Sequence of chain 1.I:
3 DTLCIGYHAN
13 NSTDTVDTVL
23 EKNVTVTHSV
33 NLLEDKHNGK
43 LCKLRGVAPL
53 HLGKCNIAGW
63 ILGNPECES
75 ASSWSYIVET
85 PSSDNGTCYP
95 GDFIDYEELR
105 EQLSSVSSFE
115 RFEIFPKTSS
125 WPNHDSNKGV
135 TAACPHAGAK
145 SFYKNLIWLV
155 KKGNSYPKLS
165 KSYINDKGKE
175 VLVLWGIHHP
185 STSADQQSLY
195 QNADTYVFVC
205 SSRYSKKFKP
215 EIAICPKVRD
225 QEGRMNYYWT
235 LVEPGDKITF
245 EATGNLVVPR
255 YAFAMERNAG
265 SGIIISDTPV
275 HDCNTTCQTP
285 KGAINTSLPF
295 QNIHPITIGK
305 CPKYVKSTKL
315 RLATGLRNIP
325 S

This protein binds this small molecule.
Small molecule (SMILES): CC(=O)N[C@@H]1[C@@H](O)[C@H](O)[C@@H](CO)O[C@H]1O

Binding-site contacts:
Ligand atom C2 contacts residue ASN25 of chain 1.I at 2.1 Å.
Ligand atom C4 contacts residue ASN25 of chain 1.I at 4.0 Å.
Ligand atom C3 contacts residue ASN25 of chain 1.I at 3.5 Å.
Ligand atom C8 contacts residue LYS24 of chain 1.I at 4.3 Å.
Ligand atom C7 contacts residue LYS24 of chain 1.I at 4.4 Å.
Ligand atom O3 contacts residue ASN25 of chain 1.I at 4.5 Å.
Ligand atom O5 contacts residue ASN25 of chain 1.I at 2.4 Å (h-bond).
Ligand atom N2 contacts residue LYS24 of chain 1.I at 4.5 Å.
Ligand atom C5 contacts residue ASN25 of chain 1.I at 3.6 Å.
Ligand atom N2 contacts residue ASN25 of chain 1.I at 2.6 Å (h-bond).
Ligand atom C1 contacts residue ASN25 of chain 1.I at 1.4 Å.
Ligand atom C7 contacts residue ASN25 of chain 1.I at 3.2 Å.
Ligand atom O7 contacts residue ASN25 of chain 1.I at 3.0 Å (h-bond).